Binding-site contacts:
Ligand atom CL contacts residue LEU137 of chain 1.A at 3.9 Å.
Ligand atom C6 contacts residue LEU234 of chain 1.A at 3.9 Å (hydrophobic).
Ligand atom C21 contacts residue ALA59 of chain 1.A at 4.0 Å (hydrophobic).
Ligand atom C17 contacts residue HIS233 of chain 1.A at 3.8 Å.
Ligand atom C4 contacts residue VAL242 of chain 1.A at 3.1 Å (hydrophobic).
Ligand atom C26 contacts residue ASP60 of chain 1.A at 3.0 Å.
Ligand atom C7 contacts residue TRP92 of chain 1.A at 4.0 Å (hydrophobic).
Ligand atom C8 contacts residue LEU93 of chain 1.A at 3.9 Å (hydrophobic).
Ligand atom C23 contacts residue GLU62 of chain 1.A at 3.8 Å.
Ligand atom C11 contacts residue MET52 of chain 1.A at 3.5 Å (hydrophobic).
Ligand atom O contacts residue LEU234 of chain 1.A at 4.0 Å.
Ligand atom O contacts residue THR56 of chain 1.A at 3.6 Å (h-bond).
Ligand atom C5 contacts residue LEU234 of chain 1.A at 3.9 Å (hydrophobic).
Ligand atom C18 contacts residue GLY230 of chain 1.A at 3.6 Å.
Ligand atom C3 contacts residue ASP60 of chain 1.A at 3.6 Å.
Ligand atom C4 contacts residue ASP60 of chain 1.A at 3.4 Å.
Ligand atom C27 contacts residue ALA59 of chain 1.A at 4.0 Å (hydrophobic).
Ligand atom C21 contacts residue LEU55 of chain 1.A at 3.6 Å (hydrophobic).
Ligand atom N1 contacts residue ASP60 of chain 1.A at 3.5 Å (salt-bridge).
Ligand atom C10 contacts residue LEU55 of chain 1.A at 3.8 Å (hydrophobic).
Ligand atom C11 contacts residue THR56 of chain 1.A at 3.5 Å.
Ligand atom C16 contacts residue MET130 of chain 1.A at 3.5 Å (hydrophobic).
Ligand atom N1 contacts residue VAL242 of chain 1.A at 3.1 Å (h-bond).
Ligand atom C2 contacts residue VAL242 of chain 1.A at 3.5 Å (hydrophobic).
Ligand atom C2 contacts residue ASP60 of chain 1.A at 3.1 Å.
Ligand atom C17 contacts residue ILE133 of chain 1.A at 3.6 Å (hydrophobic).
Ligand atom C16 contacts residue ILE133 of chain 1.A at 3.8 Å (hydrophobic).
Ligand atom C24 contacts residue LEU96 of chain 1.A at 3.7 Å (hydrophobic).
Ligand atom C27 contacts residue LEU63 of chain 1.A at 4.0 Å (hydrophobic).
Ligand atom C22 contacts residue LEU58 of chain 1.A at 3.8 Å (hydrophobic).
Ligand atom C6 contacts residue THR56 of chain 1.A at 3.9 Å.
Ligand atom C7 contacts residue ALA59 of chain 1.A at 3.4 Å (hydrophobic).
Ligand atom O contacts residue VAL242 of chain 1.A at 3.4 Å.
Ligand atom CL contacts residue PHE113 of chain 1.A at 3.9 Å.
Ligand atom C3 contacts residue VAL242 of chain 1.A at 3.1 Å (hydrophobic).
Ligand atom C11 contacts residue LEU234 of chain 1.A at 3.8 Å (hydrophobic).
Ligand atom C8 contacts residue ALA59 of chain 1.A at 3.6 Å (hydrophobic).
Ligand atom C18 contacts residue LEU234 of chain 1.A at 3.8 Å (hydrophobic).
Ligand atom C27 contacts residue TRP92 of chain 1.A at 3.3 Å (hydrophobic).
Ligand atom C5 contacts residue VAL242 of chain 1.A at 3.1 Å (hydrophobic).

Sequence of chain 1.A:
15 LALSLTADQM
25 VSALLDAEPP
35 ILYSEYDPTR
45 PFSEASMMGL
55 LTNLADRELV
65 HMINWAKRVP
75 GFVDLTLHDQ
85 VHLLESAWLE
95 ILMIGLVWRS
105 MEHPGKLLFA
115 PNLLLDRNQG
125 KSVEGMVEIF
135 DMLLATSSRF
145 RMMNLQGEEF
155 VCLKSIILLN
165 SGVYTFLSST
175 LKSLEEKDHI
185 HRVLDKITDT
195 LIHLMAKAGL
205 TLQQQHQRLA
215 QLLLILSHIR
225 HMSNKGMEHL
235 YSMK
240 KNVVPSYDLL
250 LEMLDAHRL

This protein binds this small molecule.
Small molecule (SMILES): CCN(CC)CCOc1ccc(/C(=C(/Cl)c2ccccc2)c2ccccc2)cc1